Sequence of chain 1.L:
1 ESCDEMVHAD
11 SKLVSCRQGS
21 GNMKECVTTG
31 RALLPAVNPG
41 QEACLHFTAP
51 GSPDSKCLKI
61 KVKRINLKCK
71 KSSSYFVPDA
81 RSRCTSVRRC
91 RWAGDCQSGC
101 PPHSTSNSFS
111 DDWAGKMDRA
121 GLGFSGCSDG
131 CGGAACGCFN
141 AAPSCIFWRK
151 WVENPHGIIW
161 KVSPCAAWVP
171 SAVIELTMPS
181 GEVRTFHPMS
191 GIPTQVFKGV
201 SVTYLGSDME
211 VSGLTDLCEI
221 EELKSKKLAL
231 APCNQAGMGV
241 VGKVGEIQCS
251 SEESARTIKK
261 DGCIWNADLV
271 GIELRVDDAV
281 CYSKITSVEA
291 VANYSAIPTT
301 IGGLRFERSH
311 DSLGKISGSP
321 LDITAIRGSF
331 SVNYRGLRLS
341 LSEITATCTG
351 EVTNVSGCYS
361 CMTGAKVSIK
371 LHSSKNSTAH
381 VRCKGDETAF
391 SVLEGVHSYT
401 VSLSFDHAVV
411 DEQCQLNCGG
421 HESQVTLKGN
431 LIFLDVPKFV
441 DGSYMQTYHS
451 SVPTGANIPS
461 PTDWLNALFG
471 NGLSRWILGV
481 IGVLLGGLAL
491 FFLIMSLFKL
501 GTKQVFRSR

Binding-site contacts:
Ligand atom N2 contacts residue ASN293 of chain 1.L at 2.9 Å (h-bond).
Ligand atom O7 contacts residue LYS243 of chain 1.L at 3.8 Å.
Ligand atom N2 contacts residue ALA292 of chain 1.L at 4.3 Å.
Ligand atom C8 contacts residue LYS243 of chain 1.L at 3.6 Å.
Ligand atom O5 contacts residue ASN293 of chain 1.L at 2.4 Å (h-bond).
Ligand atom C3 contacts residue ASN293 of chain 1.L at 3.8 Å.
Ligand atom C1 contacts residue ASN293 of chain 1.L at 1.4 Å.
Ligand atom C5 contacts residue ASN293 of chain 1.L at 3.7 Å.
Ligand atom C2 contacts residue ASN293 of chain 1.L at 2.5 Å.
Ligand atom C8 contacts residue ALA292 of chain 1.L at 4.0 Å (hydrophobic).
Ligand atom C4 contacts residue ASN293 of chain 1.L at 4.2 Å.
Ligand atom C7 contacts residue LYS243 of chain 1.L at 4.2 Å.
Ligand atom C7 contacts residue ASN293 of chain 1.L at 3.7 Å.
Ligand atom O7 contacts residue ASN293 of chain 1.L at 4.1 Å.

The protein below binds the small molecule below.
Small molecule (SMILES): CC(=O)N[C@@H]1[C@@H](O)[C@H](O)[C@@H](CO)O[C@H]1O